Sequence of chain 1.E:
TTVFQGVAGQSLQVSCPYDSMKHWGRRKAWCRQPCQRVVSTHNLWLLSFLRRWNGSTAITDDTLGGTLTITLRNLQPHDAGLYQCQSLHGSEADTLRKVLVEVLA

This small molecule binds to this protein.
Small molecule (SMILES): CC(=O)N[C@@H]1[C@@H](O)[C@H](O)[C@@H](CO)O[C@H]1O

Binding-site contacts:
Ligand atom C1 contacts residue VAL45 of chain 1.E at 3.9 Å (hydrophobic).
Ligand atom C2 contacts residue ASN61 of chain 1.E at 2.5 Å.
Ligand atom O6 contacts residue VAL45 of chain 1.E at 4.1 Å.
Ligand atom C2 contacts residue ARG44 of chain 1.E at 4.5 Å.
Ligand atom C1 contacts residue ASN61 of chain 1.E at 1.5 Å.
Ligand atom N2 contacts residue VAL45 of chain 1.E at 4.1 Å.
Ligand atom O7 contacts residue ASN61 of chain 1.E at 4.4 Å.
Ligand atom C4 contacts residue ASN61 of chain 1.E at 4.3 Å.
Ligand atom O4 contacts residue GLN43 of chain 1.E at 3.5 Å (h-bond).
Ligand atom O7 contacts residue ARG44 of chain 1.E at 4.4 Å.
Ligand atom C2 contacts residue VAL45 of chain 1.E at 3.9 Å (hydrophobic).
Ligand atom N2 contacts residue ASN61 of chain 1.E at 3.0 Å (h-bond).
Ligand atom C4 contacts residue GLN43 of chain 1.E at 4.4 Å.
Ligand atom C4 contacts residue ARG44 of chain 1.E at 4.0 Å.
Ligand atom C3 contacts residue ASN61 of chain 1.E at 3.8 Å.
Ligand atom O5 contacts residue ASN61 of chain 1.E at 2.3 Å (h-bond).
Ligand atom C7 contacts residue ASN61 of chain 1.E at 3.9 Å.
Ligand atom C5 contacts residue ASN61 of chain 1.E at 3.7 Å.
Ligand atom C7 contacts residue VAL45 of chain 1.E at 4.1 Å (hydrophobic).
Ligand atom O7 contacts residue VAL45 of chain 1.E at 3.9 Å.
Ligand atom O5 contacts residue VAL45 of chain 1.E at 4.4 Å.
Ligand atom C6 contacts residue ARG44 of chain 1.E at 4.2 Å.